This protein binds this small molecule.
Small molecule (SMILES): CC(=O)N[C@H]1[C@H](O[C@H]2[C@H](O)[C@@H](NC(C)=O)CO[C@@H]2CO)O[C@H](CO)[C@@H](O[C@@H]2O[C@H](CO[C@H]3O[C@H](CO)[C@@H](O)[C@H](O[C@H]4O[C@H](CO)[C@@H](O)[C@H](O)[C@@H]4O)[C@@H]3O)[C@@H](O)[C@H](O[C@H]3O[C@H](CO)[C@@H](O)[C@H](O)[C@@H]3O)[C@@H]2O)[C@@H]1O

Sequence of chain 1.A:
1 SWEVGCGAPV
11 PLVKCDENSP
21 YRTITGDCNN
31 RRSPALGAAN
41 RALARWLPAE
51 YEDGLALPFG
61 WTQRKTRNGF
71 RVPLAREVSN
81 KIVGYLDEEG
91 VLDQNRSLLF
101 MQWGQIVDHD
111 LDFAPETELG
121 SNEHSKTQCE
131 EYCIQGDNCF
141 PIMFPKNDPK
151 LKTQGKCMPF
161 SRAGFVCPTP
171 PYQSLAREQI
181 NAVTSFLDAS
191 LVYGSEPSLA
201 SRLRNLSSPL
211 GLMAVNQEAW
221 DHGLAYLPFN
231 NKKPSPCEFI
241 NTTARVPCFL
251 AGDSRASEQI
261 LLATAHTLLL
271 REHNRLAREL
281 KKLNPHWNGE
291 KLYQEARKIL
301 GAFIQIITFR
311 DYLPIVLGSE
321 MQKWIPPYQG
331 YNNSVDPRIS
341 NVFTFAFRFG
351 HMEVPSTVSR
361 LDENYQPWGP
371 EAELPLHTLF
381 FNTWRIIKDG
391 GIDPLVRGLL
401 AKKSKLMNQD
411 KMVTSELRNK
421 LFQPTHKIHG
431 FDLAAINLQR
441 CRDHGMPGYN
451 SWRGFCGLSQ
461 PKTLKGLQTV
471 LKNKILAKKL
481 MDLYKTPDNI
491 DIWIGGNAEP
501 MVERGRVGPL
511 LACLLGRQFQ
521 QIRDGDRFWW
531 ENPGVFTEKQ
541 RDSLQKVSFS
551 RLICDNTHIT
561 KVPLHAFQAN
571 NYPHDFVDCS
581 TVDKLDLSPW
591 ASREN

Binding-site contacts:
Ligand atom O5 contacts residue ASN205 of chain 1.A at 2.3 Å (h-bond).
Ligand atom C8 contacts residue ALA214 of chain 1.A at 4.1 Å (hydrophobic).
Ligand atom C8 contacts residue PEO1 of chain 1.UA at 3.8 Å.
Ligand atom O7 contacts residue VAL215 of chain 1.A at 3.1 Å (h-bond).
Ligand atom O4 contacts residue PEO1 of chain 1.UA at 4.1 Å.
Ligand atom C7 contacts residue VAL215 of chain 1.A at 4.0 Å (hydrophobic).
Ligand atom C3 contacts residue ASN205 of chain 1.A at 3.8 Å.
Ligand atom N2 contacts residue ASN205 of chain 1.A at 3.0 Å (h-bond).
Ligand atom C8 contacts residue VAL215 of chain 1.A at 3.7 Å (hydrophobic).
Ligand atom C7 contacts residue PEO1 of chain 1.UA at 3.8 Å.
Ligand atom O6 contacts residue GLN217 of chain 1.A at 3.0 Å (h-bond).
Ligand atom O3 contacts residue PEO1 of chain 1.UA at 4.2 Å.
Ligand atom O7 contacts residue GLN217 of chain 1.A at 3.6 Å (h-bond).
Ligand atom O6 contacts residue SER208 of chain 1.A at 3.4 Å (h-bond).
Ligand atom C4 contacts residue ASN205 of chain 1.A at 4.2 Å.
Ligand atom N2 contacts residue GLN217 of chain 1.A at 4.0 Å.
Ligand atom C2 contacts residue ASN205 of chain 1.A at 2.4 Å.
Ligand atom O4 contacts residue PEO1 of chain 1.UA at 3.9 Å.
Ligand atom O7 contacts residue ALA214 of chain 1.A at 3.6 Å.
Ligand atom C6 contacts residue PEO1 of chain 1.UA at 3.4 Å.
Ligand atom C6 contacts residue PEO1 of chain 1.UA at 4.0 Å.
Ligand atom O3 contacts residue GLN217 of chain 1.A at 3.4 Å (h-bond).
Ligand atom C6 contacts residue PEO1 of chain 1.TA at 4.0 Å.
Ligand atom C3 contacts residue PEO1 of chain 1.UA at 3.3 Å.
Ligand atom C1 contacts residue PEO1 of chain 1.UA at 3.2 Å.
Ligand atom C1 contacts residue ASN205 of chain 1.A at 1.4 Å.
Ligand atom O6 contacts residue PEO1 of chain 1.UA at 4.0 Å.
Ligand atom O7 contacts residue ASN205 of chain 1.A at 3.4 Å (h-bond).
Ligand atom C5 contacts residue ASN205 of chain 1.A at 3.6 Å.
Ligand atom C7 contacts residue GLN217 of chain 1.A at 3.6 Å.
Ligand atom C7 contacts residue ASN205 of chain 1.A at 3.5 Å.
Ligand atom O6 contacts residue TRP220 of chain 1.A at 3.8 Å.
Ligand atom C2 contacts residue PEO1 of chain 1.UA at 3.2 Å.
Ligand atom C6 contacts residue GLN217 of chain 1.A at 3.6 Å.
Ligand atom O6 contacts residue LEU210 of chain 1.A at 3.6 Å.
Ligand atom O6 contacts residue PEO1 of chain 1.TA at 3.5 Å (h-bond).
Ligand atom C8 contacts residue GLN217 of chain 1.A at 3.8 Å.
Ligand atom N2 contacts residue PEO1 of chain 1.UA at 2.7 Å (h-bond).
Ligand atom O5 contacts residue SER208 of chain 1.A at 3.6 Å.
Ligand atom C7 contacts residue ALA214 of chain 1.A at 4.2 Å (hydrophobic).